A protein and the small-molecule ligand that binds it are described below.
Small molecule (SMILES): CC(C)C[C@@H](CO)NC(=O)[C@H](CC(C)C)NC(=O)[C@H](CC(C)C)NC(=O)OCc1ccccc1

Sequence of chain 1.B:
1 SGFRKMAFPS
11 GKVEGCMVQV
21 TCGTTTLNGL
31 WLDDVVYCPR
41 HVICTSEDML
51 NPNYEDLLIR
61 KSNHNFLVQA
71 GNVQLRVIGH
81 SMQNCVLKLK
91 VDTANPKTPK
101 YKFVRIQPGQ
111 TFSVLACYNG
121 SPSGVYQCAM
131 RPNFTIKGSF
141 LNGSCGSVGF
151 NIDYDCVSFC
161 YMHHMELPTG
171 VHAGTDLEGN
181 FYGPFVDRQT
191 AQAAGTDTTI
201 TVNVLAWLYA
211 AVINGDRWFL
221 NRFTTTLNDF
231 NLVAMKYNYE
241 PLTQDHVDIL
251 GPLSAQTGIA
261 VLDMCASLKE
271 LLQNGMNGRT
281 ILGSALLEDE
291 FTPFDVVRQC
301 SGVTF

Binding-site contacts:
Ligand atom C2 contacts residue PRO168 of chain 1.B at 3.9 Å (hydrophobic).
Ligand atom C25 contacts residue GLN189 of chain 1.B at 3.9 Å.
Ligand atom O31 contacts residue GLN189 of chain 1.B at 3.2 Å.
Ligand atom C4 contacts residue GLN189 of chain 1.B at 3.9 Å.
Ligand atom C27 contacts residue MET49 of chain 1.B at 3.8 Å (hydrophobic).
Ligand atom N13 contacts residue GLN189 of chain 1.B at 3.2 Å (h-bond).
Ligand atom C2 contacts residue GLN192 of chain 1.B at 3.4 Å.
Ligand atom N16 contacts residue HIS164 of chain 1.B at 3.1 Å (h-bond).
Ligand atom N16 contacts residue CYS145 of chain 1.B at 2.9 Å (h-bond).
Ligand atom C21 contacts residue GLU166 of chain 1.B at 3.9 Å.
Ligand atom O32 contacts residue GLU166 of chain 1.B at 3.0 Å (salt-bridge).
Ligand atom C27 contacts residue HIS41 of chain 1.B at 3.9 Å.
Ligand atom O33 contacts residue GLY143 of chain 1.B at 3.4 Å (h-bond).
Ligand atom C26 contacts residue HIS41 of chain 1.B at 3.9 Å.
Ligand atom C18 contacts residue CYS145 of chain 1.B at 3.0 Å (hydrophobic).
Ligand atom C20 contacts residue ASN142 of chain 1.B at 3.2 Å.
Ligand atom O33 contacts residue CYS145 of chain 1.B at 2.7 Å (h-bond).
Ligand atom C2 contacts residue ALA191 of chain 1.B at 3.8 Å (hydrophobic).
Ligand atom C17 contacts residue CYS145 of chain 1.B at 2.6 Å (hydrophobic).
Ligand atom C1 contacts residue ALA191 of chain 1.B at 3.7 Å (hydrophobic).
Ligand atom C14 contacts residue HIS164 of chain 1.B at 3.6 Å.
Ligand atom O8 contacts residue GLU166 of chain 1.B at 3.4 Å (salt-bridge).
Ligand atom C18 contacts residue HIS163 of chain 1.B at 3.9 Å.
Ligand atom C22 contacts residue CYS145 of chain 1.B at 1.8 Å (hydrophobic).
Ligand atom C15 contacts residue HIS164 of chain 1.B at 3.9 Å.
Ligand atom C3 contacts residue THR190 of chain 1.B at 3.1 Å.
Ligand atom O33 contacts residue SER144 of chain 1.B at 3.4 Å (h-bond).
Ligand atom C32 contacts residue GLN189 of chain 1.B at 3.9 Å.
Ligand atom C7 contacts residue THR190 of chain 1.B at 3.2 Å.
Ligand atom O32 contacts residue MET165 of chain 1.B at 3.3 Å.
Ligand atom C21 contacts residue HIS163 of chain 1.B at 3.6 Å.
Ligand atom C11 contacts residue GLN189 of chain 1.B at 3.9 Å.
Ligand atom C4 contacts residue THR190 of chain 1.B at 3.5 Å.
Ligand atom O8 contacts residue MET165 of chain 1.B at 3.7 Å.
Ligand atom C9 contacts residue GLU166 of chain 1.B at 3.7 Å.
Ligand atom C24 contacts residue HIS41 of chain 1.B at 3.9 Å.
Ligand atom C26 contacts residue MET165 of chain 1.B at 3.8 Å (hydrophobic).
Ligand atom N10 contacts residue GLU166 of chain 1.B at 3.0 Å (salt-bridge).
Ligand atom C26 contacts residue HIS164 of chain 1.B at 3.9 Å.
Ligand atom C2 contacts residue THR190 of chain 1.B at 3.5 Å.